The small molecule below binds the protein below.
Small molecule (SMILES): Nc1ncnc2c1ncn2[C@@H]1O[C@H](COP(=O)(O)OP(=O)(O)OP(O)(O)=S)[C@@H](O)[C@H]1O

Sequence of chain 1.F:
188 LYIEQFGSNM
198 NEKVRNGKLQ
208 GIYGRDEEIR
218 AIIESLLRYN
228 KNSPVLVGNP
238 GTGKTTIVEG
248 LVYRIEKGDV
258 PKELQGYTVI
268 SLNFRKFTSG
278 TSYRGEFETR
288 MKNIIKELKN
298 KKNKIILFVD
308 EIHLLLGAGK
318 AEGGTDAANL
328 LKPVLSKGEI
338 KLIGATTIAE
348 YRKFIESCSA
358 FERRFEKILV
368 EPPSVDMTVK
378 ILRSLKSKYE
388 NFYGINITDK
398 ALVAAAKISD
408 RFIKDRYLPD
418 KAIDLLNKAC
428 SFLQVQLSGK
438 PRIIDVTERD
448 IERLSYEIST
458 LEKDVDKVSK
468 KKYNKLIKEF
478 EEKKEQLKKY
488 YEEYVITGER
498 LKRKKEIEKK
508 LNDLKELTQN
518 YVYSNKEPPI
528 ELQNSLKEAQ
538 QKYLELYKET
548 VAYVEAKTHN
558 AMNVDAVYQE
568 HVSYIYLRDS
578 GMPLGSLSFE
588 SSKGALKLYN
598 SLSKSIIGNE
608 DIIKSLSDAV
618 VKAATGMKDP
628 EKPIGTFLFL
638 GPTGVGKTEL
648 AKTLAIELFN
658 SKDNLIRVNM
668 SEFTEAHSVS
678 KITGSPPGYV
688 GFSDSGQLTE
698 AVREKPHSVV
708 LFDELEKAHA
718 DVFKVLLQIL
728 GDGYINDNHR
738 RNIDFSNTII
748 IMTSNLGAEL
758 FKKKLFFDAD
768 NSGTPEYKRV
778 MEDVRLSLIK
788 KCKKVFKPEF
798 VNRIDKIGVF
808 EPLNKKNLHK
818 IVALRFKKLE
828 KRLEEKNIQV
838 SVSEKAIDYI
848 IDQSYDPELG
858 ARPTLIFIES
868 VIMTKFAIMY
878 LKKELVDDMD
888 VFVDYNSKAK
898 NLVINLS

Binding-site contacts:
Ligand atom O2A contacts residue THR243 of chain 1.G at 3.2 Å (h-bond).
Ligand atom O2B contacts residue THR242 of chain 1.G at 3.0 Å (h-bond).
Ligand atom O1A contacts residue LYS241 of chain 1.G at 3.6 Å (salt-bridge).
Ligand atom O2G contacts residue LYS241 of chain 1.G at 3.9 Å.
Ligand atom O3B contacts residue LYS241 of chain 1.G at 3.7 Å.
Ligand atom O2A contacts residue LYS241 of chain 1.G at 3.8 Å.
Ligand atom N7 contacts residue GLY240 of chain 1.G at 3.7 Å.
Ligand atom S1G contacts residue PRO237 of chain 1.G at 3.6 Å (h-bond).
Ligand atom O3' contacts residue ILE420 of chain 1.G at 3.6 Å.
Ligand atom C8 contacts residue THR243 of chain 1.G at 3.0 Å.
Ligand atom N7 contacts residue THR243 of chain 1.G at 2.9 Å (h-bond).
Ligand atom O3A contacts residue LYS241 of chain 1.G at 3.8 Å.
Ligand atom O3A contacts residue THR242 of chain 1.G at 3.7 Å.
Ligand atom PB contacts residue THR239 of chain 1.G at 3.9 Å.
Ligand atom O1B contacts residue GLY240 of chain 1.G at 2.4 Å.
Ligand atom PB contacts residue THR242 of chain 1.G at 3.5 Å.
Ligand atom O1B contacts residue THR239 of chain 1.G at 3.2 Å (h-bond).
Ligand atom PA contacts residue GLY240 of chain 1.G at 3.7 Å.
Ligand atom O1B contacts residue THR242 of chain 1.G at 3.0 Å (h-bond).
Ligand atom PA contacts residue LYS241 of chain 1.G at 3.9 Å.
Ligand atom O1A contacts residue GLY240 of chain 1.G at 3.2 Å.
Ligand atom O2A contacts residue GLY240 of chain 1.G at 3.2 Å.
Ligand atom N6 contacts residue TYR210 of chain 1.G at 3.4 Å (h-bond).
Ligand atom PA contacts residue THR239 of chain 1.G at 3.7 Å.
Ligand atom C5 contacts residue THR243 of chain 1.G at 3.5 Å.
Ligand atom O5' contacts residue ARG360 of chain 1.F at 3.9 Å.
Ligand atom O3G contacts residue ARG360 of chain 1.F at 3.8 Å.
Ligand atom O3B contacts residue THR239 of chain 1.G at 3.5 Å (h-bond).
Ligand atom O1B contacts residue LYS241 of chain 1.G at 1.3 Å (salt-bridge).
Ligand atom PB contacts residue LYS241 of chain 1.G at 2.8 Å.
Ligand atom S1G contacts residue ARG360 of chain 1.F at 3.7 Å.
Ligand atom N9 contacts residue THR243 of chain 1.G at 3.7 Å.
Ligand atom C8 contacts residue GLY240 of chain 1.G at 3.6 Å.
Ligand atom N1 contacts residue TYR210 of chain 1.G at 3.6 Å (h-bond).
Ligand atom O2B contacts residue LYS241 of chain 1.G at 3.3 Å.
Ligand atom C2' contacts residue THR243 of chain 1.G at 3.7 Å.
Ligand atom O1A contacts residue THR239 of chain 1.G at 2.3 Å (h-bond).
Ligand atom O3B contacts residue PRO237 of chain 1.G at 3.8 Å.
Ligand atom O1A contacts residue GLY238 of chain 1.G at 3.7 Å.
Ligand atom O3' contacts residue ASN227 of chain 1.F at 3.7 Å.

Sequence of chain 1.G:
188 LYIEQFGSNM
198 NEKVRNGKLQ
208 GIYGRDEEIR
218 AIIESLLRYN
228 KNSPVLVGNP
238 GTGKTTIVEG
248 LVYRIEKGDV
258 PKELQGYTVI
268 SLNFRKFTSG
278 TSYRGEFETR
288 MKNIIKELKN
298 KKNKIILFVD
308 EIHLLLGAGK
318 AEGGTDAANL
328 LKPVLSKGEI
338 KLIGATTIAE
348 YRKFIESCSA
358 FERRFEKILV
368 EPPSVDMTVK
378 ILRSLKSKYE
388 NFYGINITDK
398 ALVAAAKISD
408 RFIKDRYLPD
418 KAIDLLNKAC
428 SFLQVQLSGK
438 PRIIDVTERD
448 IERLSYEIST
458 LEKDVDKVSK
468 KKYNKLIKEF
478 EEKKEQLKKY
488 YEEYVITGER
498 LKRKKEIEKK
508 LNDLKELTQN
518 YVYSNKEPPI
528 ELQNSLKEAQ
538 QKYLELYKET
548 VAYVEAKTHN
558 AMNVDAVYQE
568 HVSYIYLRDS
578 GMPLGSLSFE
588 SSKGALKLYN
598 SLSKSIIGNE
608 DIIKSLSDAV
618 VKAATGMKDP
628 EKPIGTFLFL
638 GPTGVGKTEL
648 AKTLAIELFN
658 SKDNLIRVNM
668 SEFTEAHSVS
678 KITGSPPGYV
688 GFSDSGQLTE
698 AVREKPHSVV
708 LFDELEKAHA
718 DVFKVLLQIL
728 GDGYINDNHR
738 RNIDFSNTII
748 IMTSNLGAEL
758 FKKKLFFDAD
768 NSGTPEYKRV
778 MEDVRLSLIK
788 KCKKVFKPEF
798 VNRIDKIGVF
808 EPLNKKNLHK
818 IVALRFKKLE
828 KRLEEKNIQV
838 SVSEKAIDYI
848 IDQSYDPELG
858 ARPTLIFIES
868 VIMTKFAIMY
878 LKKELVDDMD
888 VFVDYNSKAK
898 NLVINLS